A small-molecule ligand and the protein it binds are described below.
Small molecule (SMILES): O=C(N[C@@H](Cc1coc2ccccc12)B(O)O)[C@@H]1C[C@H]2CC[C@@H]1O2

Binding-site contacts:
Ligand atom O15 contacts residue GLY47 of chain 1.V at 3.0 Å (h-bond).
Ligand atom C18 contacts residue ALA49 of chain 1.V at 3.9 Å (hydrophobic).
Ligand atom N12 contacts residue GLY47 of chain 1.V at 2.8 Å (h-bond).
Ligand atom C19 contacts residue ALA49 of chain 1.V at 3.5 Å (hydrophobic).
Ligand atom C11 contacts residue THR1 of chain 1.V at 2.4 Å.
Ligand atom C5 contacts residue SER21 of chain 1.V at 3.1 Å.
Ligand atom O3 contacts residue ALA49 of chain 1.V at 3.2 Å (h-bond).
Ligand atom B13 contacts residue THR1 of chain 1.V at 1.4 Å.
Ligand atom O24 contacts residue SER21 of chain 1.V at 3.3 Å (h-bond).
Ligand atom C2 contacts residue ALA49 of chain 1.V at 3.2 Å (hydrophobic).
Ligand atom C7 contacts residue GLY47 of chain 1.V at 3.9 Å.
Ligand atom C16 contacts residue VAL20 of chain 1.V at 3.2 Å (hydrophobic).
Ligand atom C10 contacts residue GLY47 of chain 1.V at 3.5 Å.
Ligand atom O24 contacts residue VAL20 of chain 1.V at 3.7 Å.
Ligand atom C22 contacts residue ALA49 of chain 1.V at 3.7 Å (hydrophobic).
Ligand atom C20 contacts residue GLN53 of chain 1.V at 3.9 Å.
Ligand atom C21 contacts residue GLN53 of chain 1.V at 3.5 Å.
Ligand atom C23 contacts residue ALA49 of chain 1.V at 3.8 Å (hydrophobic).
Ligand atom O17 contacts residue VAL20 of chain 1.V at 2.7 Å.
Ligand atom C22 contacts residue LEU45 of chain 1.V at 3.5 Å (hydrophobic).
Ligand atom O17 contacts residue ALA49 of chain 1.V at 3.9 Å.
Ligand atom C19 contacts residue PHE31 of chain 1.V at 3.7 Å (hydrophobic).
Ligand atom C7 contacts residue SER48 of chain 1.V at 3.4 Å.
Ligand atom C1 contacts residue GLY47 of chain 1.V at 3.7 Å.
Ligand atom C20 contacts residue ALA49 of chain 1.V at 3.5 Å (hydrophobic).
Ligand atom C23 contacts residue ALA52 of chain 1.V at 3.8 Å (hydrophobic).
Ligand atom O15 contacts residue THR1 of chain 1.V at 2.6 Å (h-bond).
Ligand atom O25 contacts residue THR1 of chain 1.V at 2.4 Å (h-bond).
Ligand atom C21 contacts residue ALA49 of chain 1.V at 3.7 Å (hydrophobic).
Ligand atom C7 contacts residue ALA49 of chain 1.V at 3.9 Å (hydrophobic).
Ligand atom N12 contacts residue THR1 of chain 1.V at 3.8 Å.
Ligand atom C10 contacts residue THR1 of chain 1.V at 3.0 Å.
Ligand atom C2 contacts residue SER48 of chain 1.V at 3.5 Å.
Ligand atom C11 contacts residue GLY47 of chain 1.V at 3.6 Å.
Ligand atom C23 contacts residue LEU45 of chain 1.V at 3.6 Å (hydrophobic).
Ligand atom C4 contacts residue GLY47 of chain 1.V at 3.7 Å.
Ligand atom C22 contacts residue ALA52 of chain 1.V at 3.5 Å (hydrophobic).
Ligand atom C2 contacts residue GLY47 of chain 1.V at 3.1 Å.
Ligand atom C21 contacts residue PHE31 of chain 1.V at 3.6 Å (hydrophobic).
Ligand atom C20 contacts residue PHE31 of chain 1.V at 3.3 Å (hydrophobic).

Sequence of chain 1.V:
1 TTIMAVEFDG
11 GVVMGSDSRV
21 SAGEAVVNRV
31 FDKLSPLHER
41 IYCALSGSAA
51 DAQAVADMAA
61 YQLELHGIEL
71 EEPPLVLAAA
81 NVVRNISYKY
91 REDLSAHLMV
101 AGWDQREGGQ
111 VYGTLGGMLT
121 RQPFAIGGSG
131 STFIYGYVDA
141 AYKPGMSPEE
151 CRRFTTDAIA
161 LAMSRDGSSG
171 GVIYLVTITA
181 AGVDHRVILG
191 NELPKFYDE